Sequence of chain 13.A:
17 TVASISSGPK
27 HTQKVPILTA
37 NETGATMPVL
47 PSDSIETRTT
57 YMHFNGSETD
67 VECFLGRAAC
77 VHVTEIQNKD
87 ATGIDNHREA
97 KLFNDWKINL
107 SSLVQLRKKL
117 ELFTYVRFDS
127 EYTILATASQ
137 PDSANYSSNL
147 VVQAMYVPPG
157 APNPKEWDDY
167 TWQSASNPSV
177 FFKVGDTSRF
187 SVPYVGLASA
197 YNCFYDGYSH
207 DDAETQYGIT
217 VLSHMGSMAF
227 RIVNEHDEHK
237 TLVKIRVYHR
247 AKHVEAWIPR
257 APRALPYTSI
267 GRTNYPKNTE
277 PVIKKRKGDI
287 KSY

This small molecule binds to this protein.
Small molecule (SMILES): Cc1cc(CCCCCOc2ccc(C3=NCCO3)cc2)on1

Sequence of chain 13.C:
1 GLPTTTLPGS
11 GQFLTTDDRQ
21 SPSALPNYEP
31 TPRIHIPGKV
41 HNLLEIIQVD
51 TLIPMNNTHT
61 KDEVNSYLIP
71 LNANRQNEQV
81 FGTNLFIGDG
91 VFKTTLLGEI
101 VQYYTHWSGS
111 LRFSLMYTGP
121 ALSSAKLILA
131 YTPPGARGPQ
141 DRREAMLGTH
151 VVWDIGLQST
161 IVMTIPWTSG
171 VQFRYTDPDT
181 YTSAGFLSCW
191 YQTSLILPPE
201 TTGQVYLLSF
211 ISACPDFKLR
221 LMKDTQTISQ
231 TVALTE

Binding-site contacts:
Ligand atom C1B contacts residue VAL188 of chain 13.A at 3.8 Å (hydrophobic).
Ligand atom C3B contacts residue TYR152 of chain 13.A at 3.7 Å (hydrophobic).
Ligand atom C6B contacts residue TYR128 of chain 13.A at 3.3 Å (hydrophobic).
Ligand atom C4B contacts residue TYR152 of chain 13.A at 3.8 Å (hydrophobic).
Ligand atom C5B contacts residue TYR128 of chain 13.A at 4.0 Å (hydrophobic).
Ligand atom N3A contacts residue PHE186 of chain 13.A at 4.0 Å.
Ligand atom C1C contacts residue LEU106 of chain 13.A at 3.8 Å (hydrophobic).
Ligand atom C4C contacts residue VAL188 of chain 13.A at 3.7 Å (hydrophobic).
Ligand atom C1C contacts residue TYR128 of chain 13.A at 3.7 Å (hydrophobic).
Ligand atom C2C contacts residue TYR197 of chain 13.A at 3.7 Å (hydrophobic).
Ligand atom O1 contacts residue LEU106 of chain 13.A at 3.8 Å.
Ligand atom N3A contacts residue TYR152 of chain 13.A at 3.5 Å.
Ligand atom O1 contacts residue MET221 of chain 13.A at 3.8 Å.
Ligand atom C2A contacts residue PHE186 of chain 13.A at 3.3 Å (hydrophobic).
Ligand atom C2A contacts residue TYR152 of chain 13.A at 3.6 Å (hydrophobic).
Ligand atom C3B contacts residue VAL188 of chain 13.A at 3.8 Å (hydrophobic).
Ligand atom C1B contacts residue ILE104 of chain 13.A at 4.0 Å (hydrophobic).
Ligand atom C4C contacts residue VAL191 of chain 13.A at 3.0 Å (hydrophobic).
Ligand atom C4B contacts residue PHE186 of chain 13.A at 3.6 Å (hydrophobic).
Ligand atom C5A contacts residue PHE186 of chain 13.A at 3.5 Å (hydrophobic).
Ligand atom C4A contacts residue PRO174 of chain 13.A at 3.1 Å (hydrophobic).
Ligand atom O1B contacts residue ILE104 of chain 13.A at 3.9 Å.
Ligand atom C4 contacts residue LEU106 of chain 13.A at 3.9 Å (hydrophobic).
Ligand atom C5B contacts residue PHE186 of chain 13.A at 3.9 Å (hydrophobic).
Ligand atom N3A contacts residue ALA24 of chain 13.C at 3.8 Å.
Ligand atom N2 contacts residue LEU106 of chain 13.A at 3.8 Å.
Ligand atom C1B contacts residue TYR128 of chain 13.A at 3.6 Å (hydrophobic).
Ligand atom C5 contacts residue LEU106 of chain 13.A at 3.8 Å (hydrophobic).
Ligand atom C5A contacts residue ALA150 of chain 13.A at 3.6 Å (hydrophobic).
Ligand atom O1A contacts residue PHE186 of chain 13.A at 3.0 Å.
Ligand atom C3C contacts residue TYR128 of chain 13.A at 3.4 Å (hydrophobic).
Ligand atom N3A contacts residue PRO174 of chain 13.A at 3.7 Å.
Ligand atom C5C contacts residue VAL191 of chain 13.A at 3.8 Å (hydrophobic).
Ligand atom O1B contacts residue TYR128 of chain 13.A at 3.4 Å (h-bond).
Ligand atom C5A contacts residue VAL176 of chain 13.A at 3.6 Å (hydrophobic).
Ligand atom C6B contacts residue ILE104 of chain 13.A at 3.6 Å (hydrophobic).
Ligand atom C2B contacts residue VAL188 of chain 13.A at 3.5 Å (hydrophobic).
Ligand atom C2C contacts residue MET221 of chain 13.A at 3.8 Å (hydrophobic).
Ligand atom C4 contacts residue TYR197 of chain 13.A at 3.8 Å (hydrophobic).
Ligand atom C5B contacts residue MET224 of chain 13.A at 3.9 Å (hydrophobic).